This small molecule binds to this protein.
Small molecule (SMILES): O=c1cc[nH]c(=O)[nH]1

Binding-site contacts:
Ligand atom O2 contacts residue GLY233 of chain 1.C at 3.7 Å.
Ligand atom C2 contacts residue ASP234 of chain 1.C at 3.9 Å.
Ligand atom O4 contacts residue TYR227 of chain 1.C at 3.1 Å.
Ligand atom C6 contacts residue PO41 of chain 1.N at 3.8 Å.
Ligand atom N3 contacts residue TYR227 of chain 1.C at 3.6 Å.
Ligand atom N3 contacts residue MET165 of chain 1.C at 3.3 Å.
Ligand atom O2 contacts residue GLY236 of chain 1.C at 4.0 Å.
Ligand atom O4 contacts residue ILE228 of chain 1.C at 3.2 Å (h-bond).
Ligand atom C4 contacts residue ILE228 of chain 1.C at 4.3 Å (hydrophobic).
Ligand atom C2 contacts residue GLY233 of chain 1.C at 3.8 Å.
Ligand atom C5 contacts residue ALA167 of chain 1.C at 4.1 Å (hydrophobic).
Ligand atom C2 contacts residue MET165 of chain 1.C at 3.5 Å (hydrophobic).
Ligand atom C4 contacts residue MET165 of chain 1.C at 3.5 Å (hydrophobic).
Ligand atom C4 contacts residue GLY233 of chain 1.C at 3.8 Å.
Ligand atom O4 contacts residue GLY233 of chain 1.C at 3.7 Å.
Ligand atom C6 contacts residue MET165 of chain 1.C at 3.9 Å (hydrophobic).
Ligand atom O2 contacts residue PHE235 of chain 1.C at 2.9 Å (h-bond).
Ligand atom O2 contacts residue ASP234 of chain 1.C at 3.1 Å.
Ligand atom O2 contacts residue MET165 of chain 1.C at 4.0 Å.
Ligand atom N3 contacts residue PHE235 of chain 1.C at 4.3 Å.
Ligand atom N3 contacts residue ASP234 of chain 1.C at 3.9 Å.
Ligand atom C5 contacts residue MET165 of chain 1.C at 3.9 Å (hydrophobic).
Ligand atom C4 contacts residue TYR227 of chain 1.C at 3.6 Å (hydrophobic).
Ligand atom C2 contacts residue TYR227 of chain 1.C at 4.3 Å (hydrophobic).
Ligand atom N1 contacts residue MET165 of chain 1.C at 3.7 Å.
Ligand atom N3 contacts residue GLY233 of chain 1.C at 3.0 Å (h-bond).
Ligand atom C5 contacts residue TYR226 of chain 1.C at 4.2 Å (hydrophobic).
Ligand atom C2 contacts residue PHE235 of chain 1.C at 4.0 Å (hydrophobic).
Ligand atom O4 contacts residue MET165 of chain 1.C at 4.0 Å.

Sequence of chain 1.C:
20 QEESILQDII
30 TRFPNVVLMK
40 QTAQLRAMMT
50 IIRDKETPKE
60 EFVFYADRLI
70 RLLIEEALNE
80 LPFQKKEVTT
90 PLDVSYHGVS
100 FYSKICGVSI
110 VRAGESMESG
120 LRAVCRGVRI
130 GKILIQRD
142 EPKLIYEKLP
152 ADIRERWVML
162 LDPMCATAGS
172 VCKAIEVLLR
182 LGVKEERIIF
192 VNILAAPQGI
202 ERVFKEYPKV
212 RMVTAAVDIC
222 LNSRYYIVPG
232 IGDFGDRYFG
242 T